A protein and the small-molecule ligand that binds it are described below.
Small molecule (SMILES): CC(=O)Nc1ccc(S(=O)(=O)C(C)C)c([C@H]2CCCN2C(=O)[C@H](Nc2ccc3c(N)nccc3c2)c2ccccc2)c1

Sequence of chain 1.A:
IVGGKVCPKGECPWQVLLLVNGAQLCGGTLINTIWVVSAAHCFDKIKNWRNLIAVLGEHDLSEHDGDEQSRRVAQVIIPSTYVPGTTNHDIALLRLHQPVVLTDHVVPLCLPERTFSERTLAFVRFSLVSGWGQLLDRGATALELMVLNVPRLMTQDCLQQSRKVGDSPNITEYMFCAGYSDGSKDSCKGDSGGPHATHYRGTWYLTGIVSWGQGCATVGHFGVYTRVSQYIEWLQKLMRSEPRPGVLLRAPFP

Binding-site contacts:
Ligand atom C8 contacts residue GLY215 of chain 1.A at 3.3 Å.
Ligand atom C40 contacts residue TRP212 of chain 1.A at 3.5 Å (hydrophobic).
Ligand atom C18 contacts residue LYS189 of chain 1.A at 3.4 Å.
Ligand atom C41 contacts residue SER211 of chain 1.A at 3.7 Å.
Ligand atom C17 contacts residue LYS189 of chain 1.A at 3.6 Å.
Ligand atom N20 contacts residue ASP186 of chain 1.A at 2.8 Å (salt-bridge).
Ligand atom C32 contacts residue CYS42 of chain 1.A at 3.6 Å (hydrophobic).
Ligand atom C10 contacts residue SER187 of chain 1.A at 3.6 Å.
Ligand atom C8 contacts residue GLY213 of chain 1.A at 3.5 Å.
Ligand atom C24 contacts residue HIS41 of chain 1.A at 3.5 Å.
Ligand atom N6 contacts residue SER187 of chain 1.A at 3.0 Å (h-bond).
Ligand atom O19 contacts residue LYS189 of chain 1.A at 3.7 Å.
Ligand atom C23 contacts residue HIS41 of chain 1.A at 3.7 Å.
Ligand atom C7 contacts residue GLN214 of chain 1.A at 3.6 Å.
Ligand atom C24 contacts residue ASP44 of chain 1.A at 3.7 Å.
Ligand atom C14 contacts residue SER192 of chain 1.A at 3.6 Å.
Ligand atom O19 contacts residue SER192 of chain 1.A at 3.3 Å (h-bond).
Ligand atom C14 contacts residue TRP212 of chain 1.A at 3.6 Å (hydrophobic).
Ligand atom C11 contacts residue GLY213 of chain 1.A at 3.4 Å.
Ligand atom N16 contacts residue SER211 of chain 1.A at 3.6 Å.
Ligand atom C9 contacts residue ASP186 of chain 1.A at 3.5 Å.
Ligand atom C10 contacts residue GLY213 of chain 1.A at 3.7 Å.
Ligand atom C15 contacts residue TRP212 of chain 1.A at 3.7 Å (hydrophobic).
Ligand atom C25 contacts residue HIS41 of chain 1.A at 3.1 Å.
Ligand atom C39 contacts residue TRP212 of chain 1.A at 3.4 Å (hydrophobic).
Ligand atom C42 contacts residue GLY85 of chain 1.A at 3.6 Å.
Ligand atom C7 contacts residue ASP186 of chain 1.A at 3.4 Å.
Ligand atom C14 contacts residue SER211 of chain 1.A at 3.3 Å.
Ligand atom O19 contacts residue HIS41 of chain 1.A at 2.7 Å (h-bond).
Ligand atom C13 contacts residue LYS189 of chain 1.A at 3.7 Å.
Ligand atom C32 contacts residue LEU25 of chain 1.A at 3.4 Å (hydrophobic).
Ligand atom C9 contacts residue SER187 of chain 1.A at 2.8 Å.
Ligand atom N16 contacts residue SER192 of chain 1.A at 3.3 Å (h-bond).
Ligand atom C10 contacts residue TRP212 of chain 1.A at 3.5 Å (hydrophobic).
Ligand atom N20 contacts residue SER187 of chain 1.A at 2.8 Å (h-bond).
Ligand atom N20 contacts residue GLY223 of chain 1.A at 3.4 Å.
Ligand atom N1 contacts residue LYS189 of chain 1.A at 3.7 Å.
Ligand atom O28 contacts residue LYS45 of chain 1.A at 3.3 Å.
Ligand atom N6 contacts residue ASP186 of chain 1.A at 2.7 Å (salt-bridge).
Ligand atom N16 contacts residue LYS189 of chain 1.A at 3.4 Å.